Binding-site contacts:
Ligand atom C1 contacts residue ARG695 of chain 1.A at 4.1 Å.
Ligand atom C7 contacts residue ARG674 of chain 1.A at 4.3 Å.
Ligand atom C6 contacts residue ARG695 of chain 1.A at 4.4 Å.
Ligand atom C3 contacts residue ASN698 of chain 1.A at 3.9 Å.
Ligand atom C8 contacts residue ASN698 of chain 1.A at 3.6 Å.
Ligand atom O5 contacts residue ARG695 of chain 1.A at 3.3 Å (salt-bridge).
Ligand atom C1 contacts residue ASN698 of chain 1.A at 1.5 Å.
Ligand atom C1 contacts residue ARG674 of chain 1.A at 3.8 Å.
Ligand atom C7 contacts residue ARG701 of chain 1.A at 3.9 Å.
Ligand atom N2 contacts residue ARG674 of chain 1.A at 4.0 Å.
Ligand atom O6 contacts residue ARG695 of chain 1.A at 3.8 Å.
Ligand atom O5 contacts residue ASN698 of chain 1.A at 2.4 Å (h-bond).
Ligand atom C5 contacts residue ARG695 of chain 1.A at 4.4 Å.
Ligand atom C8 contacts residue ARG674 of chain 1.A at 3.7 Å.
Ligand atom C2 contacts residue ASN698 of chain 1.A at 2.5 Å.
Ligand atom C2 contacts residue ARG674 of chain 1.A at 4.5 Å.
Ligand atom C7 contacts residue ASN698 of chain 1.A at 3.3 Å.
Ligand atom C5 contacts residue ASN698 of chain 1.A at 3.7 Å.
Ligand atom C8 contacts residue ARG701 of chain 1.A at 4.1 Å.
Ligand atom O7 contacts residue ARG701 of chain 1.A at 3.5 Å (salt-bridge).
Ligand atom C4 contacts residue ASN698 of chain 1.A at 4.3 Å.
Ligand atom N2 contacts residue ASN698 of chain 1.A at 3.0 Å (h-bond).
Ligand atom O7 contacts residue ASN698 of chain 1.A at 3.3 Å (h-bond).

This small molecule binds to this protein.
Small molecule (SMILES): CC(=O)N[C@@H]1[C@@H](O)[C@H](O)[C@@H](CO)O[C@H]1O

Sequence of chain 1.A:
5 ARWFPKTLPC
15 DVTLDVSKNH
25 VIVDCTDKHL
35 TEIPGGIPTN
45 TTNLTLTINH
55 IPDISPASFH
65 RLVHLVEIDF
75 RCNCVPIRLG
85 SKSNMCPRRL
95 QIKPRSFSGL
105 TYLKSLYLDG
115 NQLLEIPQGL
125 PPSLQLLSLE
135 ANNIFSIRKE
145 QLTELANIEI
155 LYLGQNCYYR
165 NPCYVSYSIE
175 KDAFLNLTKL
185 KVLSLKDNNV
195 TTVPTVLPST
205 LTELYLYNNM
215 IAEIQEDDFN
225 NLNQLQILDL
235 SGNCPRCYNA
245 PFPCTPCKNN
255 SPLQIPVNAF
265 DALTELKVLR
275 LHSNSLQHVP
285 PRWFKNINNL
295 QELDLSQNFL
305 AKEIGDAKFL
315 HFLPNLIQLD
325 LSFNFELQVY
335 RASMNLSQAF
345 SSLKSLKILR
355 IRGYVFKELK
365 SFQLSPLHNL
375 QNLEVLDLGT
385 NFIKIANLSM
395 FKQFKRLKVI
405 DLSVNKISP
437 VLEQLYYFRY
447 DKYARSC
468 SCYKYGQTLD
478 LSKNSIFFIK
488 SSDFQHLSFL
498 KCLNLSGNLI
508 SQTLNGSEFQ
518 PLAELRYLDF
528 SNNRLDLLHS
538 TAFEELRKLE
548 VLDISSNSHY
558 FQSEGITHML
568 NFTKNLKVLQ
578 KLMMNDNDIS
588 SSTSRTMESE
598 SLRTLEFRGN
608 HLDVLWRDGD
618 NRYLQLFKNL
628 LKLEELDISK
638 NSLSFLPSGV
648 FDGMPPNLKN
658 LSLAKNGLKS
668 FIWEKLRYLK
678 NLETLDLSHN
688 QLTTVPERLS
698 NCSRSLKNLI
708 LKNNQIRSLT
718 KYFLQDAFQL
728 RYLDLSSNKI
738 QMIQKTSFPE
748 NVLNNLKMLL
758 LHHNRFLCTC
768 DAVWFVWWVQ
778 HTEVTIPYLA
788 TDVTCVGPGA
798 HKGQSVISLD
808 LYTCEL